Sequence of chain 1.B:
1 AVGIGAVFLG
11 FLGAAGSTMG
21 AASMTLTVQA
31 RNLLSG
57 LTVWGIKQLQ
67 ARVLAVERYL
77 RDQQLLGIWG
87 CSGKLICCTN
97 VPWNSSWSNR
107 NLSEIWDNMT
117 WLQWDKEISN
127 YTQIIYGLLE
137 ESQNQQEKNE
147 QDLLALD

Binding-site contacts:
Ligand atom O5 contacts residue TRP103 of chain 1.B at 4.5 Å.
Ligand atom O5 contacts residue SER102 of chain 1.B at 3.0 Å.
Ligand atom O7 contacts residue ASN100 of chain 1.B at 3.6 Å.
Ligand atom C1 contacts residue SER102 of chain 1.B at 3.2 Å.
Ligand atom C3 contacts residue ASN100 of chain 1.B at 3.8 Å.
Ligand atom C8 contacts residue ASN100 of chain 1.B at 3.2 Å.
Ligand atom C2 contacts residue ASN100 of chain 1.B at 2.5 Å.
Ligand atom N2 contacts residue ASN100 of chain 1.B at 2.9 Å (h-bond).
Ligand atom O5 contacts residue ASN100 of chain 1.B at 2.4 Å (h-bond).
Ligand atom C5 contacts residue ASN100 of chain 1.B at 3.7 Å.
Ligand atom C7 contacts residue ASN100 of chain 1.B at 3.2 Å.
Ligand atom C1 contacts residue ASN100 of chain 1.B at 1.4 Å.
Ligand atom C6 contacts residue SER102 of chain 1.B at 3.2 Å.
Ligand atom C5 contacts residue SER102 of chain 1.B at 3.2 Å.
Ligand atom C4 contacts residue ASN100 of chain 1.B at 4.2 Å.
Ligand atom O6 contacts residue SER102 of chain 1.B at 2.7 Å (h-bond).

The protein below binds the small molecule below.
Small molecule (SMILES): CC(=O)N[C@@H]1[C@@H](O)[C@H](O)[C@@H](CO)O[C@H]1O